A small-molecule ligand and the protein it binds are described below.
Small molecule (SMILES): N[C@H](CO)C(=O)O

Sequence of chain 1.A:
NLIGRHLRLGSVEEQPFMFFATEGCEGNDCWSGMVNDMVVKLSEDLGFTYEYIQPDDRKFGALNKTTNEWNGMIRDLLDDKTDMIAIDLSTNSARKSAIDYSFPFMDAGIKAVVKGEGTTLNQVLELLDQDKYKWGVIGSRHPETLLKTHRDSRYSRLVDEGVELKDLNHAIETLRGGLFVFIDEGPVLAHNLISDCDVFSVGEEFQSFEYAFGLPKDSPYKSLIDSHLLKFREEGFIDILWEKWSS

Binding-site contacts:
Ligand atom C contacts residue ARG98 of chain 1.A at 3.6 Å.
Ligand atom C contacts residue GLY1 of chain 1.E at 0.1 Å.
Ligand atom OG contacts residue GLY1 of chain 1.E at 2.1 Å.
Ligand atom N contacts residue SER93 of chain 1.A at 2.8 Å (h-bond).
Ligand atom C contacts residue GLU188 of chain 1.A at 4.1 Å.
Ligand atom CB contacts residue ARG144 of chain 1.A at 3.1 Å.
Ligand atom O contacts residue GLY1 of chain 1.E at 0.4 Å (h-bond).
Ligand atom CA contacts residue GLU17 of chain 1.A at 3.9 Å.
Ligand atom N contacts residue TYR214 of chain 1.A at 3.6 Å.
Ligand atom O contacts residue ARG144 of chain 1.A at 3.8 Å.
Ligand atom CA contacts residue GLY1 of chain 1.E at 0.4 Å.
Ligand atom OXT contacts residue SER93 of chain 1.A at 3.0 Å (h-bond).
Ligand atom O contacts residue ARG98 of chain 1.A at 3.0 Å (salt-bridge).
Ligand atom OG contacts residue HIS145 of chain 1.A at 3.2 Å (h-bond).
Ligand atom OG contacts residue GLU188 of chain 1.A at 2.6 Å (salt-bridge).
Ligand atom OXT contacts residue PHE63 of chain 1.A at 3.5 Å.
Ligand atom N contacts residue GLU17 of chain 1.A at 4.1 Å.
Ligand atom OXT contacts residue ASP91 of chain 1.A at 3.6 Å.
Ligand atom CA contacts residue ASP91 of chain 1.A at 3.5 Å.
Ligand atom OXT contacts residue ARG98 of chain 1.A at 2.7 Å (salt-bridge).
Ligand atom C contacts residue HIS145 of chain 1.A at 3.7 Å.
Ligand atom N contacts residue GLY1 of chain 1.E at 0.7 Å (h-bond).
Ligand atom O contacts residue HIS145 of chain 1.A at 3.0 Å (h-bond).
Ligand atom CB contacts residue GLU188 of chain 1.A at 3.3 Å.
Ligand atom CA contacts residue GLU188 of chain 1.A at 3.6 Å.
Ligand atom CB contacts residue GLU17 of chain 1.A at 3.7 Å.
Ligand atom CA contacts residue SER93 of chain 1.A at 3.8 Å.
Ligand atom OG contacts residue ARG144 of chain 1.A at 3.5 Å (salt-bridge).
Ligand atom O contacts residue PHE63 of chain 1.A at 3.4 Å.
Ligand atom OXT contacts residue HIS145 of chain 1.A at 3.9 Å.
Ligand atom N contacts residue ASP91 of chain 1.A at 2.9 Å (salt-bridge).
Ligand atom OG contacts residue PRO146 of chain 1.A at 3.2 Å.
Ligand atom OXT contacts residue LEU92 of chain 1.A at 3.8 Å.
Ligand atom C contacts residue PHE63 of chain 1.A at 3.2 Å (hydrophobic).
Ligand atom C contacts residue SER93 of chain 1.A at 3.8 Å.
Ligand atom CB contacts residue GLY1 of chain 1.E at 1.2 Å.
Ligand atom N contacts residue GLU188 of chain 1.A at 2.7 Å (salt-bridge).
Ligand atom OXT contacts residue GLY1 of chain 1.E at 0.3 Å (h-bond).
Ligand atom CA contacts residue PHE63 of chain 1.A at 3.4 Å (hydrophobic).
Ligand atom C contacts residue ASP91 of chain 1.A at 4.0 Å.